A protein and the small-molecule ligand that binds it are described below.
Small molecule (SMILES): Cc1cc(N)nc(CCc2cc(C#N)cc(CCc3cc(C)cc(N)n3)c2)c1

Sequence of chain 1.A:
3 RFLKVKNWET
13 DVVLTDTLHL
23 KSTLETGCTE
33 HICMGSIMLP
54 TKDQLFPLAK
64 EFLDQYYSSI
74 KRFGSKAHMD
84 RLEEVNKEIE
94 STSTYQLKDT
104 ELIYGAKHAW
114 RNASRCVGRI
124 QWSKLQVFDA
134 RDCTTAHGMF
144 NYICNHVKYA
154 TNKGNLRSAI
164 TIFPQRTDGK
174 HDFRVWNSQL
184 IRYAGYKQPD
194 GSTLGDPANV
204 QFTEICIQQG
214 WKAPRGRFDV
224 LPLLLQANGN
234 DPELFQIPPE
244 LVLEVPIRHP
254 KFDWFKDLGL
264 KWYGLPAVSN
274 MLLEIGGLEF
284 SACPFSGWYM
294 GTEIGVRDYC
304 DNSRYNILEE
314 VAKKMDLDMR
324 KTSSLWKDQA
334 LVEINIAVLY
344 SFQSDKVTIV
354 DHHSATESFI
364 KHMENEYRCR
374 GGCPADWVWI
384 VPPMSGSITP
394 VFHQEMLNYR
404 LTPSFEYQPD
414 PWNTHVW

Sequence of chain 1.B:
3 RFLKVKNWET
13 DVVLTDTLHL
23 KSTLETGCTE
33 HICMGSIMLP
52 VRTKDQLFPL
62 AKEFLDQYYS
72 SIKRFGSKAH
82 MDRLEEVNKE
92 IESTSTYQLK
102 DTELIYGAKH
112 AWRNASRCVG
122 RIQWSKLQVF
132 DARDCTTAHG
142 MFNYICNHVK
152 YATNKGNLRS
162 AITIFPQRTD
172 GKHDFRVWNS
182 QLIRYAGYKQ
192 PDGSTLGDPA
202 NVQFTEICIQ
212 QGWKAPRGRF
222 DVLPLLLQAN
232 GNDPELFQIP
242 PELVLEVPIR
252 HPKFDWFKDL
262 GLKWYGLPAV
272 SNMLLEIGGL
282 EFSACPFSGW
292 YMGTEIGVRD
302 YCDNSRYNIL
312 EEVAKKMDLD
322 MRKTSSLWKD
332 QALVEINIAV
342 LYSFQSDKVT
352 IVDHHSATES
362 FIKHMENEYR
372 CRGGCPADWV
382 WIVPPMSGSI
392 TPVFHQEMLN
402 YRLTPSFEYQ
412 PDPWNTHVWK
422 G

Binding-site contacts:
Ligand atom C08 contacts residue GLU296 of chain 1.B at 3.7 Å.
Ligand atom C22 contacts residue HEM1 of chain 1.I at 3.2 Å.
Ligand atom C23 contacts residue MET40 of chain 1.B at 3.8 Å (hydrophobic).
Ligand atom C23 contacts residue LEU41 of chain 1.B at 3.7 Å (hydrophobic).
Ligand atom N10 contacts residue ARG185 of chain 1.B at 2.9 Å (salt-bridge).
Ligand atom N22 contacts residue ARG118 of chain 1.B at 3.8 Å.
Ligand atom C15 contacts residue HEM1 of chain 1.I at 3.7 Å.
Ligand atom C02 contacts residue PRO269 of chain 1.B at 3.9 Å (hydrophobic).
Ligand atom N10 contacts residue ARG307 of chain 1.B at 3.2 Å (salt-bridge).
Ligand atom N02 contacts residue GLU296 of chain 1.B at 2.8 Å (salt-bridge).
Ligand atom C06 contacts residue GLU296 of chain 1.B at 3.6 Å.
Ligand atom N02 contacts residue HEM1 of chain 1.I at 3.4 Å.
Ligand atom C29 contacts residue HEM1 of chain 1.I at 3.2 Å.
Ligand atom N01 contacts residue HEM1 of chain 1.I at 3.9 Å.
Ligand atom N02 contacts residue TYR292 of chain 1.B at 3.8 Å.
Ligand atom N10 contacts residue GLN182 of chain 1.B at 3.6 Å.
Ligand atom C27 contacts residue TRP10 of chain 1.A at 3.4 Å (hydrophobic).
Ligand atom C03 contacts residue HEM1 of chain 1.I at 3.5 Å.
Ligand atom C14 contacts residue HEM1 of chain 1.I at 3.8 Å.
Ligand atom C26 contacts residue HEM1 of chain 1.I at 3.6 Å.
Ligand atom C02 contacts residue HEM1 of chain 1.I at 3.6 Å.
Ligand atom C10 contacts residue ARG185 of chain 1.B at 3.6 Å.
Ligand atom N02 contacts residue TRP291 of chain 1.B at 2.9 Å (h-bond).
Ligand atom C03 contacts residue PRO269 of chain 1.B at 3.7 Å (hydrophobic).
Ligand atom C09 contacts residue VAL271 of chain 1.B at 3.7 Å (hydrophobic).
Ligand atom C24 contacts residue MET40 of chain 1.B at 3.9 Å (hydrophobic).
Ligand atom N22 contacts residue HEM1 of chain 1.I at 3.0 Å (h-bond).
Ligand atom C10 contacts residue GLN182 of chain 1.B at 3.6 Å.
Ligand atom N02 contacts residue PRO269 of chain 1.B at 3.8 Å.
Ligand atom N10 contacts residue ASP301 of chain 1.B at 3.9 Å.
Ligand atom C07 contacts residue PHE288 of chain 1.B at 3.7 Å (hydrophobic).
Ligand atom C02 contacts residue GLU296 of chain 1.B at 3.6 Å.
Ligand atom C27 contacts residue MET40 of chain 1.B at 3.8 Å (hydrophobic).
Ligand atom N01 contacts residue GLU296 of chain 1.B at 2.7 Å (salt-bridge).
Ligand atom C23 contacts residue TYR410 of chain 1.B at 3.9 Å (hydrophobic).
Ligand atom N21 contacts residue HEM1 of chain 1.I at 2.6 Å (h-bond).
Ligand atom C07 contacts residue HEM1 of chain 1.I at 3.4 Å.
Ligand atom C07 contacts residue GLY290 of chain 1.B at 3.6 Å.
Ligand atom C05 contacts residue VAL271 of chain 1.B at 3.6 Å (hydrophobic).
Ligand atom C08 contacts residue HEM1 of chain 1.I at 3.6 Å.